Sequence of chain 1.B:
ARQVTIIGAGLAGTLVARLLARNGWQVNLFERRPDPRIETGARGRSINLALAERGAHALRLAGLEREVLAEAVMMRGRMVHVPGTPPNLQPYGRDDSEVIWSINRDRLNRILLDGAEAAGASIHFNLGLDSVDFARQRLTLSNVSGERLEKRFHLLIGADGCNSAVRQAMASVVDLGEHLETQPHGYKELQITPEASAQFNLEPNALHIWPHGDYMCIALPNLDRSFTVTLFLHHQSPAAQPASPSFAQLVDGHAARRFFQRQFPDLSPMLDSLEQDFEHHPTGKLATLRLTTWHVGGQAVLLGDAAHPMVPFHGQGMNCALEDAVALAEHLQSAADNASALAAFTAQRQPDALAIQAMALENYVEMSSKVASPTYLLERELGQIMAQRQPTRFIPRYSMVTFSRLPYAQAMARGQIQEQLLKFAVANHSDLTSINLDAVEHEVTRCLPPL

Binding-site contacts:
Ligand atom C9 contacts residue PHE319 of chain 1.B at 3.3 Å (hydrophobic).
Ligand atom C2 contacts residue FAD1 of chain 1.J at 3.4 Å.
Ligand atom C7 contacts residue MET373 of chain 1.B at 3.8 Å (hydrophobic).
Ligand atom C6 contacts residue MET373 of chain 1.B at 3.8 Å (hydrophobic).
Ligand atom C10 contacts residue PRO318 of chain 1.B at 3.1 Å (hydrophobic).
Ligand atom C9 contacts residue ILE224 of chain 1.B at 3.5 Å (hydrophobic).
Ligand atom CL contacts residue PHE238 of chain 1.B at 3.4 Å.
Ligand atom O2 contacts residue ARG84 of chain 1.B at 3.7 Å.
Ligand atom N contacts residue HIS320 of chain 1.B at 3.5 Å (h-bond).
Ligand atom C3 contacts residue GLY321 of chain 1.B at 3.5 Å.
Ligand atom C5 contacts residue HIS320 of chain 1.B at 3.9 Å.
Ligand atom C5 contacts residue PHE319 of chain 1.B at 3.8 Å (hydrophobic).
Ligand atom O contacts residue ALA56 of chain 1.B at 3.2 Å.
Ligand atom C7 contacts residue ARG84 of chain 1.B at 3.6 Å.
Ligand atom O2 contacts residue ASN369 of chain 1.B at 2.9 Å (h-bond).
Ligand atom O2 contacts residue MET373 of chain 1.B at 3.6 Å.
Ligand atom C4 contacts residue HIS320 of chain 1.B at 3.6 Å.
Ligand atom O2 contacts residue TYR404 of chain 1.B at 3.4 Å.
Ligand atom O3 contacts residue GOL1 of chain 1.O at 3.7 Å.
Ligand atom C8 contacts residue GLY321 of chain 1.B at 3.6 Å.
Ligand atom N contacts residue GLY321 of chain 1.B at 3.8 Å.
Ligand atom CL contacts residue PHE319 of chain 1.B at 3.8 Å.
Ligand atom O1 contacts residue HIS320 of chain 1.B at 3.7 Å.
Ligand atom O3 contacts residue ARG84 of chain 1.B at 2.8 Å (salt-bridge).
Ligand atom C10 contacts residue ILE224 of chain 1.B at 3.5 Å (hydrophobic).
Ligand atom C7 contacts residue TYR404 of chain 1.B at 3.8 Å (hydrophobic).
Ligand atom C9 contacts residue PRO318 of chain 1.B at 3.5 Å (hydrophobic).
Ligand atom O1 contacts residue TYR404 of chain 1.B at 3.3 Å (h-bond).
Ligand atom C1 contacts residue PRO318 of chain 1.B at 3.5 Å (hydrophobic).
Ligand atom C8 contacts residue HIS320 of chain 1.B at 3.8 Å.
Ligand atom CL contacts residue PRO318 of chain 1.B at 3.4 Å.
Ligand atom C contacts residue FAD1 of chain 1.J at 3.8 Å.
Ligand atom C2 contacts residue GLY321 of chain 1.B at 3.9 Å.
Ligand atom C7 contacts residue ASN369 of chain 1.B at 3.9 Å.
Ligand atom O1 contacts residue LEU213 of chain 1.B at 3.9 Å.
Ligand atom O contacts residue LEU213 of chain 1.B at 3.8 Å.
Ligand atom C5 contacts residue ASN369 of chain 1.B at 3.8 Å.
Ligand atom C8 contacts residue ILE224 of chain 1.B at 3.8 Å (hydrophobic).
Ligand atom O contacts residue GLY321 of chain 1.B at 3.5 Å.
Ligand atom C4 contacts residue LEU213 of chain 1.B at 3.8 Å (hydrophobic).

A small-molecule ligand and the protein it binds are described below.
Small molecule (SMILES): Cc1cc2oc(=O)n(CCC(=O)O)c2cc1Cl